Binding-site contacts:
Ligand atom O1D contacts residue LYS105 of chain 1.A at 3.1 Å (salt-bridge).
Ligand atom C0K contacts residue PRO238 of chain 1.A at 3.4 Å (hydrophobic).
Ligand atom O1D contacts residue TYR183 of chain 1.A at 2.6 Å (h-bond).
Ligand atom O0Q contacts residue PRO238 of chain 1.A at 3.3 Å (h-bond).
Ligand atom N0M contacts residue PRO238 of chain 1.A at 3.2 Å (h-bond).
Ligand atom C17 contacts residue TRP231 of chain 1.A at 3.5 Å (hydrophobic).
Ligand atom CL11 contacts residue LEU102 of chain 1.A at 3.6 Å.
Ligand atom C0X contacts residue TYR190 of chain 1.A at 3.3 Å (hydrophobic).
Ligand atom C0D contacts residue LYS103 of chain 1.A at 3.2 Å.
Ligand atom C00 contacts residue LYS103 of chain 1.A at 3.6 Å.
Ligand atom O0Q contacts residue LYS105 of chain 1.A at 3.3 Å (salt-bridge).
Ligand atom C0Y contacts residue TYR190 of chain 1.A at 3.6 Å (hydrophobic).
Ligand atom C0W contacts residue TYR190 of chain 1.A at 3.6 Å (hydrophobic).
Ligand atom C0P contacts residue TYR320 of chain 1.A at 3.6 Å (hydrophobic).
Ligand atom C0N contacts residue HIS237 of chain 1.A at 3.6 Å.
Ligand atom C0O contacts residue HIS237 of chain 1.A at 3.6 Å.
Ligand atom O0Q contacts residue LYS104 of chain 1.A at 3.1 Å.
Ligand atom C0C contacts residue TYR190 of chain 1.A at 3.6 Å (hydrophobic).
Ligand atom C15 contacts residue VAL110 of chain 1.A at 3.5 Å (hydrophobic).
Ligand atom C01 contacts residue TYR183 of chain 1.A at 3.6 Å (hydrophobic).
Ligand atom O0B contacts residue VAL108 of chain 1.A at 3.5 Å.
Ligand atom C05 contacts residue VAL108 of chain 1.A at 3.6 Å (hydrophobic).
Ligand atom C13 contacts residue TRP231 of chain 1.A at 3.6 Å (hydrophobic).
Ligand atom O1C contacts residue LYS103 of chain 1.A at 3.0 Å (salt-bridge).
Ligand atom C02 contacts residue TYR183 of chain 1.A at 3.5 Å (hydrophobic).
Ligand atom O0S contacts residue PRO238 of chain 1.A at 3.4 Å.
Ligand atom S1A contacts residue TYR183 of chain 1.A at 1.7 Å (h-bond).
Ligand atom C17 contacts residue PHE229 of chain 1.A at 3.5 Å (hydrophobic).
Ligand atom N0H contacts residue TYR320 of chain 1.A at 3.7 Å.
Ligand atom O07 contacts residue TYR183 of chain 1.A at 3.0 Å (h-bond).
Ligand atom C0Z contacts residue TYR190 of chain 1.A at 3.6 Å (hydrophobic).
Ligand atom O07 contacts residue LYS105 of chain 1.A at 3.6 Å (salt-bridge).
Ligand atom C03 contacts residue TYR190 of chain 1.A at 3.6 Å (hydrophobic).
Ligand atom O0A contacts residue VAL108 of chain 1.A at 3.0 Å.
Ligand atom C0N contacts residue PRO238 of chain 1.A at 3.5 Å (hydrophobic).
Ligand atom C04 contacts residue VAL108 of chain 1.A at 3.5 Å (hydrophobic).
Ligand atom N0M contacts residue LYS104 of chain 1.A at 3.5 Å (salt-bridge).
Ligand atom N19 contacts residue TRP231 of chain 1.A at 3.5 Å.
Ligand atom C0E contacts residue TYR320 of chain 1.A at 3.4 Å (hydrophobic).
Ligand atom O1C contacts residue TYR183 of chain 1.A at 2.4 Å (h-bond).

Sequence of chain 1.A:
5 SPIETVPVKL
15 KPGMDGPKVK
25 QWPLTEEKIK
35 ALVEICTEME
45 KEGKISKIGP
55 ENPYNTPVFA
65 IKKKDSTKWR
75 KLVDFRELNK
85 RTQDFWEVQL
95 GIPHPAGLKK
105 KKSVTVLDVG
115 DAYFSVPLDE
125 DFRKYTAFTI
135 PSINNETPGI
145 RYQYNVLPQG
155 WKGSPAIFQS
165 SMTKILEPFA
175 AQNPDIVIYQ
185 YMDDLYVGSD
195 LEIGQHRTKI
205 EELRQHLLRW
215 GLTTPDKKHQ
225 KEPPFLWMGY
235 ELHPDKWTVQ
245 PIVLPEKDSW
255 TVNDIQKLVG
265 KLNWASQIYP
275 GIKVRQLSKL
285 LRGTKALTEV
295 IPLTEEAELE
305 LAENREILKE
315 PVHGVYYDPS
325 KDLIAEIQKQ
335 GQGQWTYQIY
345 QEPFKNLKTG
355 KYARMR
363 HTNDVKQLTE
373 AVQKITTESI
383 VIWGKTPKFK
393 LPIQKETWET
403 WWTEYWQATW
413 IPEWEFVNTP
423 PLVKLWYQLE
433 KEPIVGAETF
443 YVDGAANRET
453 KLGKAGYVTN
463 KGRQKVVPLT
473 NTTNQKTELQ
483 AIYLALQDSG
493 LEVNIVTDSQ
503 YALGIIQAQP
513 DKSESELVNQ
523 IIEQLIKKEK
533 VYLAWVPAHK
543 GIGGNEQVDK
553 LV

This small molecule binds to this protein.
Small molecule (SMILES): N#C/C=C/c1cc(Cl)cc(Oc2ccc(OS(=O)(=O)F)cc2OCCn2ccc(=O)[nH]c2=O)c1

Sequence of chain 1.B:
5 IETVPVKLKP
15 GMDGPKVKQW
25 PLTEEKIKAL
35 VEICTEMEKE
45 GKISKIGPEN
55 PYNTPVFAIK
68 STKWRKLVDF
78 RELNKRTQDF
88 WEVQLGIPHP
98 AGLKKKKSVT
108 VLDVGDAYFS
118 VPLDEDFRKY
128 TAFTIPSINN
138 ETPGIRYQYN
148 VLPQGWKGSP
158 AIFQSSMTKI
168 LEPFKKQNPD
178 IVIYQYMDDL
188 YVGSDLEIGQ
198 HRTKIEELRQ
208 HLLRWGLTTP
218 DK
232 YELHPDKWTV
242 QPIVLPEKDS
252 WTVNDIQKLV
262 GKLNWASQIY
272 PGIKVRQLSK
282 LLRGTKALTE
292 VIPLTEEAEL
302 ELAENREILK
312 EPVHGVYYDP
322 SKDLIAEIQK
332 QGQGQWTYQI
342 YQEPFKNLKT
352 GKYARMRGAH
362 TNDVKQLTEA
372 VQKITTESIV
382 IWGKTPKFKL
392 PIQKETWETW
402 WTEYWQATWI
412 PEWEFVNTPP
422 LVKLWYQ